This small molecule binds to this protein.
Small molecule (SMILES): O=P(O)(O)O[C@@H]1[C@H](O)[C@H](O)[C@@H](OP(=O)(O)O)[C@H](OP(=O)(O)O)[C@H]1O

Sequence of chain 1.A:
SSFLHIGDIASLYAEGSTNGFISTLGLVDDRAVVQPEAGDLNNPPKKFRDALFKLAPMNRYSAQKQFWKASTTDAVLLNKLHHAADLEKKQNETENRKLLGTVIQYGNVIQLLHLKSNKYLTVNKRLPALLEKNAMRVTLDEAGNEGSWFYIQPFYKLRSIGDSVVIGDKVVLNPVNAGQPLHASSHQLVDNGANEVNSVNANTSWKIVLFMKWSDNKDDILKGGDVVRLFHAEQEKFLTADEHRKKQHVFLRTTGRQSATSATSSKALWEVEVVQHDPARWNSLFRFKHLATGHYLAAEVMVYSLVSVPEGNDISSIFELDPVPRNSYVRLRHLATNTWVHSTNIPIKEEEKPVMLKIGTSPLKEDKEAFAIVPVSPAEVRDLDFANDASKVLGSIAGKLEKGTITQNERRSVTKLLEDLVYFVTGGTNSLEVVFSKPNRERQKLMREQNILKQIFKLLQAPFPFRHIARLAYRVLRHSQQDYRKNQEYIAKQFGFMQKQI

Binding-site contacts:
Ligand atom O5 contacts residue TYR567 of chain 1.A at 4.2 Å.
Ligand atom O43 contacts residue ALA275 of chain 1.A at 4.3 Å.
Ligand atom O53 contacts residue TYR567 of chain 1.A at 3.2 Å (h-bond).
Ligand atom O43 contacts residue THR267 of chain 1.A at 3.0 Å (h-bond).
Ligand atom O53 contacts residue ARG269 of chain 1.A at 2.8 Å (salt-bridge).
Ligand atom O5 contacts residue ARG269 of chain 1.A at 4.2 Å.
Ligand atom O52 contacts residue ARG269 of chain 1.A at 3.1 Å (salt-bridge).
Ligand atom C5 contacts residue ARG269 of chain 1.A at 4.0 Å.
Ligand atom P4 contacts residue ARG265 of chain 1.A at 3.3 Å.
Ligand atom P5 contacts residue ARG269 of chain 1.A at 3.5 Å.
Ligand atom P5 contacts residue ARG511 of chain 1.A at 4.4 Å.
Ligand atom O43 contacts residue GLY268 of chain 1.A at 4.1 Å.
Ligand atom P4 contacts residue ARG269 of chain 1.A at 4.2 Å.
Ligand atom C6 contacts residue LYS569 of chain 1.A at 3.8 Å.
Ligand atom O11 contacts residue LYS569 of chain 1.A at 3.7 Å.
Ligand atom O51 contacts residue ARG511 of chain 1.A at 3.0 Å (salt-bridge).
Ligand atom O52 contacts residue ARG265 of chain 1.A at 4.1 Å.
Ligand atom O4 contacts residue ARG265 of chain 1.A at 4.1 Å.
Ligand atom C4 contacts residue ARG269 of chain 1.A at 4.3 Å.
Ligand atom O51 contacts residue TYR567 of chain 1.A at 3.2 Å (h-bond).
Ligand atom O11 contacts residue ARG568 of chain 1.A at 3.2 Å.
Ligand atom O51 contacts residue LYS569 of chain 1.A at 4.2 Å.
Ligand atom O41 contacts residue ARG265 of chain 1.A at 2.8 Å (salt-bridge).
Ligand atom O6 contacts residue TYR567 of chain 1.A at 3.2 Å.
Ligand atom O5 contacts residue LYS569 of chain 1.A at 3.7 Å.
Ligand atom P5 contacts residue TYR567 of chain 1.A at 3.7 Å.
Ligand atom C5 contacts residue LYS569 of chain 1.A at 4.4 Å.
Ligand atom O43 contacts residue ARG265 of chain 1.A at 2.8 Å (salt-bridge).
Ligand atom O51 contacts residue LYS508 of chain 1.A at 4.1 Å.
Ligand atom P4 contacts residue THR267 of chain 1.A at 3.9 Å.
Ligand atom O6 contacts residue LYS569 of chain 1.A at 3.5 Å.
Ligand atom C3 contacts residue ARG269 of chain 1.A at 4.5 Å.
Ligand atom O43 contacts residue ARG269 of chain 1.A at 3.8 Å.
Ligand atom P4 contacts residue GLY268 of chain 1.A at 3.9 Å.
Ligand atom O6 contacts residue ARG504 of chain 1.A at 4.2 Å.
Ligand atom O42 contacts residue ARG269 of chain 1.A at 3.8 Å.
Ligand atom O42 contacts residue GLY268 of chain 1.A at 2.7 Å (h-bond).
Ligand atom O42 contacts residue THR267 of chain 1.A at 3.5 Å (h-bond).
Ligand atom O4 contacts residue ARG269 of chain 1.A at 3.3 Å (salt-bridge).